Binding-site contacts:
Ligand atom O2 contacts residue PHE383 of chain 1.D at 3.3 Å.
Ligand atom O5' contacts residue VAL551 of chain 1.C at 3.5 Å.
Ligand atom N1 contacts residue PHE383 of chain 1.D at 3.5 Å.
Ligand atom C2 contacts residue ASP523 of chain 1.C at 3.7 Å.
Ligand atom C6 contacts residue PHE383 of chain 1.D at 3.6 Å (hydrophobic).
Ligand atom N3 contacts residue ASP521 of chain 1.C at 3.0 Å (salt-bridge).
Ligand atom O3' contacts residue THR552 of chain 1.C at 3.7 Å.
Ligand atom O5' contacts residue PHE383 of chain 1.D at 4.0 Å.
Ligand atom C1' contacts residue VAL356 of chain 1.D at 3.7 Å (hydrophobic).
Ligand atom O4 contacts residue PHE383 of chain 1.D at 3.8 Å.
Ligand atom O2 contacts residue ASP521 of chain 1.C at 3.9 Å.
Ligand atom C3' contacts residue THR552 of chain 1.C at 3.6 Å.
Ligand atom C4 contacts residue ARG407 of chain 1.D at 3.5 Å.
Ligand atom C5' contacts residue TYR326 of chain 1.D at 3.4 Å (hydrophobic).
Ligand atom O4 contacts residue ARG407 of chain 1.D at 2.4 Å (salt-bridge).
Ligand atom C5' contacts residue THR552 of chain 1.C at 3.8 Å.
Ligand atom C2 contacts residue ASP521 of chain 1.C at 3.9 Å.
Ligand atom C5 contacts residue TYR331 of chain 1.D at 3.6 Å (hydrophobic).
Ligand atom C2' contacts residue ASP523 of chain 1.C at 3.7 Å.
Ligand atom N1 contacts residue VAL356 of chain 1.D at 4.0 Å.
Ligand atom C2 contacts residue PHE383 of chain 1.D at 3.2 Å (hydrophobic).
Ligand atom O3' contacts residue GLY329 of chain 1.D at 3.7 Å.
Ligand atom O4' contacts residue VAL356 of chain 1.D at 3.9 Å.
Ligand atom O2' contacts residue SER330 of chain 1.D at 3.9 Å.
Ligand atom C5 contacts residue PHE383 of chain 1.D at 3.7 Å (hydrophobic).
Ligand atom N3 contacts residue PHE383 of chain 1.D at 3.4 Å.
Ligand atom C3' contacts residue ASP523 of chain 1.C at 3.8 Å.
Ligand atom O5' contacts residue THR552 of chain 1.C at 3.1 Å (h-bond).
Ligand atom C4 contacts residue ASP521 of chain 1.C at 3.7 Å.
Ligand atom O2 contacts residue ASP523 of chain 1.C at 3.5 Å.
Ligand atom O3' contacts residue TYR326 of chain 1.D at 3.9 Å.
Ligand atom C4' contacts residue TYR326 of chain 1.D at 3.6 Å (hydrophobic).
Ligand atom O2' contacts residue GLY329 of chain 1.D at 3.5 Å (h-bond).
Ligand atom O4 contacts residue ASP521 of chain 1.C at 3.5 Å (salt-bridge).
Ligand atom O2 contacts residue THR552 of chain 1.C at 3.2 Å (h-bond).
Ligand atom C6 contacts residue VAL356 of chain 1.D at 3.6 Å (hydrophobic).
Ligand atom O4' contacts residue PHE383 of chain 1.D at 3.6 Å.
Ligand atom C4 contacts residue PHE383 of chain 1.D at 3.6 Å (hydrophobic).
Ligand atom O4 contacts residue VAL498 of chain 1.C at 3.5 Å.
Ligand atom C6 contacts residue TYR331 of chain 1.D at 3.8 Å (hydrophobic).

Sequence of chain 1.C:
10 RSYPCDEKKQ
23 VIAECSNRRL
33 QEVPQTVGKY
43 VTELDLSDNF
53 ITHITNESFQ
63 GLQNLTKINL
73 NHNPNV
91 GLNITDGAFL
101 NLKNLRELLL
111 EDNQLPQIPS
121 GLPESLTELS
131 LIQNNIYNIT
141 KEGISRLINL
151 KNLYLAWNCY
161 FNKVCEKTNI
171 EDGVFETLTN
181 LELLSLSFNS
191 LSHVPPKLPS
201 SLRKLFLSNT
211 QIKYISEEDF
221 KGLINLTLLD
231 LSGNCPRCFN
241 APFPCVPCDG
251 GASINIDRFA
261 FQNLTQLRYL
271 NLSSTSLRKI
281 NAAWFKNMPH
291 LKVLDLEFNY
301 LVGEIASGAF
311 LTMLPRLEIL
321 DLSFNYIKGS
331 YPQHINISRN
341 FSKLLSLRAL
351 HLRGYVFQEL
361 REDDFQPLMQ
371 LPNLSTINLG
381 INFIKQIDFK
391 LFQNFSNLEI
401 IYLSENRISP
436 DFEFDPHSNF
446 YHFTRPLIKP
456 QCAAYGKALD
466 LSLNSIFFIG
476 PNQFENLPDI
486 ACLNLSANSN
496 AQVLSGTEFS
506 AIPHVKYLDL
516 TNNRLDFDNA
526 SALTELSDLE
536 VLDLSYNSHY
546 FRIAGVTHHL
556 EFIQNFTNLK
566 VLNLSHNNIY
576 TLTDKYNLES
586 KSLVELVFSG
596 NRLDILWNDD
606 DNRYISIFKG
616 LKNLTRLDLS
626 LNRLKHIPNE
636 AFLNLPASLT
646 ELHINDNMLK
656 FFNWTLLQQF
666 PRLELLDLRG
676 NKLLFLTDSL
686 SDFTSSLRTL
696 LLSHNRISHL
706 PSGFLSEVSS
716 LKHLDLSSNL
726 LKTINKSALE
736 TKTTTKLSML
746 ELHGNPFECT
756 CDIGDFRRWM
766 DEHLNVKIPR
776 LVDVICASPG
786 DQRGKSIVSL

Sequence of chain 1.D:
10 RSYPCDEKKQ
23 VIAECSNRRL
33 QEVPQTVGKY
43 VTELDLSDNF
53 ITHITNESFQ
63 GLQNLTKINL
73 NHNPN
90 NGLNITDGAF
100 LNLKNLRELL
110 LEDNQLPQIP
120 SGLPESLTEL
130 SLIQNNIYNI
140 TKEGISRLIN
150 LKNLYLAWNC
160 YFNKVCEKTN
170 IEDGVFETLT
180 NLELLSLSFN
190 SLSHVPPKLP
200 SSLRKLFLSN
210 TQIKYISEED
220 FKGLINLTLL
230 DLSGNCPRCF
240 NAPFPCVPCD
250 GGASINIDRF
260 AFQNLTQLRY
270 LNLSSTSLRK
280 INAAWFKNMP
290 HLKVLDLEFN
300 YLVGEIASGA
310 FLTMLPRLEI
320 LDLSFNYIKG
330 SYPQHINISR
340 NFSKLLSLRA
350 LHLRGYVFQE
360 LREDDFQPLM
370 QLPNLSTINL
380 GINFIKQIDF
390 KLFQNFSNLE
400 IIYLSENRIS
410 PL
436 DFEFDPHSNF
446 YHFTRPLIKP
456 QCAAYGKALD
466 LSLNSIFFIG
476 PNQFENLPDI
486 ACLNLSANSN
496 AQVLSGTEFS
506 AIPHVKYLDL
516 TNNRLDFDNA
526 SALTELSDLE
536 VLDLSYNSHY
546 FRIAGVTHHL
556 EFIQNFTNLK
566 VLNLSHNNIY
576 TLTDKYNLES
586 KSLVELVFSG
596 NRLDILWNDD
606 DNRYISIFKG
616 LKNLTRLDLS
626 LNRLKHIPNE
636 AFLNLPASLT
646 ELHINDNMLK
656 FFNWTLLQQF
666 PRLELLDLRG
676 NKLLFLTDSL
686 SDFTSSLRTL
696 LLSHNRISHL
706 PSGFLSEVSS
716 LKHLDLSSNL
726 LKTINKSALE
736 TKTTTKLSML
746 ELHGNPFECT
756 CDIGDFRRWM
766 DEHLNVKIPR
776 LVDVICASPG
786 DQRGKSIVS

This small molecule binds to this protein.
Small molecule (SMILES): O=c1ccn([C@@H]2O[C@H](CO)[C@@H](O)[C@H]2O)c(=O)[nH]1